Binding-site contacts:
Ligand atom OAB contacts residue CYS110 of chain 1.A at 3.5 Å (h-bond).
Ligand atom CAC contacts residue MET106 of chain 1.A at 4.3 Å (hydrophobic).
Ligand atom CAC contacts residue ARG94 of chain 1.A at 3.4 Å.
Ligand atom CAF contacts residue VAL91 of chain 1.A at 4.3 Å (hydrophobic).
Ligand atom CAF contacts residue HIS113 of chain 1.A at 4.0 Å.
Ligand atom CAD contacts residue CYS110 of chain 1.A at 3.6 Å (hydrophobic).
Ligand atom OAG contacts residue CYS110 of chain 1.A at 3.5 Å.
Ligand atom CAJ contacts residue HIS113 of chain 1.A at 3.8 Å.
Ligand atom CAC contacts residue CYS110 of chain 1.A at 3.5 Å (hydrophobic).
Ligand atom CAE contacts residue LYS90 of chain 1.A at 4.0 Å.
Ligand atom CAI contacts residue HIS113 of chain 1.A at 4.3 Å.
Ligand atom OAA contacts residue GLY107 of chain 1.A at 4.5 Å.
Ligand atom CAE contacts residue CYS110 of chain 1.A at 3.8 Å (hydrophobic).
Ligand atom OAA contacts residue MET106 of chain 1.A at 3.2 Å.
Ligand atom OAA contacts residue CYS110 of chain 1.A at 3.8 Å.
Ligand atom CAJ contacts residue HIS88 of chain 1.A at 3.8 Å.
Ligand atom CAF contacts residue CYS110 of chain 1.A at 3.8 Å (hydrophobic).
Ligand atom CAI contacts residue HIS88 of chain 1.A at 3.5 Å.
Ligand atom CAC contacts residue LYS90 of chain 1.A at 4.5 Å.
Ligand atom CAD contacts residue VAL91 of chain 1.A at 4.3 Å (hydrophobic).
Ligand atom OAG contacts residue VAL91 of chain 1.A at 3.5 Å.
Ligand atom OAA contacts residue ARG94 of chain 1.A at 3.0 Å (salt-bridge).
Ligand atom OAG contacts residue HIS113 of chain 1.A at 3.4 Å (h-bond).
Ligand atom OAH contacts residue HIS113 of chain 1.A at 3.7 Å.
Ligand atom OAB contacts residue ARG94 of chain 1.A at 3.5 Å (salt-bridge).
Ligand atom CAD contacts residue LYS90 of chain 1.A at 3.7 Å.

A small-molecule ligand and the protein it binds are described below.
Small molecule (SMILES): CCOC(=O)CCC(=O)O

Sequence of chain 1.A:
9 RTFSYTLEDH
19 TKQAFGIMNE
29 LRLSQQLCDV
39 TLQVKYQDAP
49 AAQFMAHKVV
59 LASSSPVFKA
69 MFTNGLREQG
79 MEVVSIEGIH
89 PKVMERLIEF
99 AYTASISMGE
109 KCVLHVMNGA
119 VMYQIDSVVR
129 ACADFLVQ